Binding-site contacts:
Ligand atom C6 contacts residue NAG1 of chain 1.HA at 4.1 Å.
Ligand atom C7 contacts residue VAL249 of chain 1.D at 4.4 Å (hydrophobic).
Ligand atom O5 contacts residue VAL439 of chain 1.D at 4.4 Å.
Ligand atom C7 contacts residue SER440 of chain 1.D at 4.4 Å.
Ligand atom C8 contacts residue ASN371 of chain 1.D at 4.3 Å.
Ligand atom O7 contacts residue VAL249 of chain 1.D at 4.0 Å.
Ligand atom C2 contacts residue VAL439 of chain 1.D at 4.2 Å (hydrophobic).
Ligand atom C4 contacts residue ASN257 of chain 1.D at 4.2 Å.
Ligand atom O7 contacts residue ASN257 of chain 1.D at 3.5 Å (h-bond).
Ligand atom C1 contacts residue VAL439 of chain 1.D at 4.1 Å (hydrophobic).
Ligand atom O5 contacts residue NAG1 of chain 1.HA at 3.3 Å.
Ligand atom C5 contacts residue NAG1 of chain 1.HA at 3.9 Å.
Ligand atom C8 contacts residue ASN257 of chain 1.D at 4.4 Å.
Ligand atom C1 contacts residue ASN257 of chain 1.D at 1.4 Å.
Ligand atom C4 contacts residue VAL439 of chain 1.D at 4.0 Å (hydrophobic).
Ligand atom C3 contacts residue ASN257 of chain 1.D at 3.7 Å.
Ligand atom O6 contacts residue GLY373 of chain 1.D at 4.1 Å.
Ligand atom C1 contacts residue SER440 of chain 1.D at 4.2 Å.
Ligand atom C2 contacts residue ASN257 of chain 1.D at 2.4 Å.
Ligand atom N2 contacts residue VAL439 of chain 1.D at 4.4 Å.
Ligand atom C5 contacts residue VAL439 of chain 1.D at 3.8 Å (hydrophobic).
Ligand atom C3 contacts residue VAL439 of chain 1.D at 3.5 Å (hydrophobic).
Ligand atom N2 contacts residue ASN257 of chain 1.D at 2.9 Å (h-bond).
Ligand atom O5 contacts residue ASN257 of chain 1.D at 2.2 Å (h-bond).
Ligand atom O7 contacts residue PRO207 of chain 1.D at 3.6 Å.
Ligand atom O6 contacts residue SER204 of chain 1.D at 4.5 Å.
Ligand atom C8 contacts residue VAL249 of chain 1.D at 3.8 Å (hydrophobic).
Ligand atom O4 contacts residue VAL439 of chain 1.D at 4.0 Å.
Ligand atom O3 contacts residue CYS372 of chain 1.D at 4.3 Å.
Ligand atom N2 contacts residue SER440 of chain 1.D at 3.5 Å.
Ligand atom C8 contacts residue SER440 of chain 1.D at 4.4 Å.
Ligand atom C2 contacts residue SER440 of chain 1.D at 4.3 Å.
Ligand atom C5 contacts residue ASN257 of chain 1.D at 3.6 Å.
Ligand atom C1 contacts residue NAG1 of chain 1.HA at 3.6 Å.
Ligand atom C8 contacts residue LEU256 of chain 1.D at 3.7 Å (hydrophobic).
Ligand atom O6 contacts residue NAG1 of chain 1.HA at 3.3 Å.
Ligand atom C7 contacts residue ASN257 of chain 1.D at 3.4 Å.
Ligand atom O6 contacts residue CYS372 of chain 1.D at 4.0 Å.

A small-molecule ligand and the protein it binds are described below.
Small molecule (SMILES): CC(=O)N[C@H]1[C@H](O[C@H]2[C@H](O)[C@@H](NC(C)=O)CO[C@@H]2CO)O[C@H](CO)[C@@H](O[C@@H]2O[C@H](CO[C@H]3O[C@H](CO)[C@@H](O)[C@H](O)[C@@H]3O)[C@@H](O)[C@H](O[C@H]3O[C@H](CO)[C@@H](O)[C@H](O)[C@@H]3O)[C@@H]2O)[C@@H]1O

Sequence of chain 1.D:
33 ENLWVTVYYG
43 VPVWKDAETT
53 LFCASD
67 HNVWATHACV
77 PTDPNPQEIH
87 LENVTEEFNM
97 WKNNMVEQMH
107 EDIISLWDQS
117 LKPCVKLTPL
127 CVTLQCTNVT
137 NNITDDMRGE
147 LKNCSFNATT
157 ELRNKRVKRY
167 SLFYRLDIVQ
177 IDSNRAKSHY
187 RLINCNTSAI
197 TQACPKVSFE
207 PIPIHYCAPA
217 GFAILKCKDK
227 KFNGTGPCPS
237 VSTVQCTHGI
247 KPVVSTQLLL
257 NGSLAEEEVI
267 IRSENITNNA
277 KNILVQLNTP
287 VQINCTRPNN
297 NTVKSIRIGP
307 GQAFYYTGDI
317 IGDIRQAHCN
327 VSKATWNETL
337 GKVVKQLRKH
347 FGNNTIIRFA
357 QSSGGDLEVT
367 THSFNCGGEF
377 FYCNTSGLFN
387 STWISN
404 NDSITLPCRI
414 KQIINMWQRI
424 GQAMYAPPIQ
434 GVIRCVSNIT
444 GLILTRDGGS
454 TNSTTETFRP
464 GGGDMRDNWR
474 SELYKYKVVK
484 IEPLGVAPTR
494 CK